Sequence of chain 1.C:
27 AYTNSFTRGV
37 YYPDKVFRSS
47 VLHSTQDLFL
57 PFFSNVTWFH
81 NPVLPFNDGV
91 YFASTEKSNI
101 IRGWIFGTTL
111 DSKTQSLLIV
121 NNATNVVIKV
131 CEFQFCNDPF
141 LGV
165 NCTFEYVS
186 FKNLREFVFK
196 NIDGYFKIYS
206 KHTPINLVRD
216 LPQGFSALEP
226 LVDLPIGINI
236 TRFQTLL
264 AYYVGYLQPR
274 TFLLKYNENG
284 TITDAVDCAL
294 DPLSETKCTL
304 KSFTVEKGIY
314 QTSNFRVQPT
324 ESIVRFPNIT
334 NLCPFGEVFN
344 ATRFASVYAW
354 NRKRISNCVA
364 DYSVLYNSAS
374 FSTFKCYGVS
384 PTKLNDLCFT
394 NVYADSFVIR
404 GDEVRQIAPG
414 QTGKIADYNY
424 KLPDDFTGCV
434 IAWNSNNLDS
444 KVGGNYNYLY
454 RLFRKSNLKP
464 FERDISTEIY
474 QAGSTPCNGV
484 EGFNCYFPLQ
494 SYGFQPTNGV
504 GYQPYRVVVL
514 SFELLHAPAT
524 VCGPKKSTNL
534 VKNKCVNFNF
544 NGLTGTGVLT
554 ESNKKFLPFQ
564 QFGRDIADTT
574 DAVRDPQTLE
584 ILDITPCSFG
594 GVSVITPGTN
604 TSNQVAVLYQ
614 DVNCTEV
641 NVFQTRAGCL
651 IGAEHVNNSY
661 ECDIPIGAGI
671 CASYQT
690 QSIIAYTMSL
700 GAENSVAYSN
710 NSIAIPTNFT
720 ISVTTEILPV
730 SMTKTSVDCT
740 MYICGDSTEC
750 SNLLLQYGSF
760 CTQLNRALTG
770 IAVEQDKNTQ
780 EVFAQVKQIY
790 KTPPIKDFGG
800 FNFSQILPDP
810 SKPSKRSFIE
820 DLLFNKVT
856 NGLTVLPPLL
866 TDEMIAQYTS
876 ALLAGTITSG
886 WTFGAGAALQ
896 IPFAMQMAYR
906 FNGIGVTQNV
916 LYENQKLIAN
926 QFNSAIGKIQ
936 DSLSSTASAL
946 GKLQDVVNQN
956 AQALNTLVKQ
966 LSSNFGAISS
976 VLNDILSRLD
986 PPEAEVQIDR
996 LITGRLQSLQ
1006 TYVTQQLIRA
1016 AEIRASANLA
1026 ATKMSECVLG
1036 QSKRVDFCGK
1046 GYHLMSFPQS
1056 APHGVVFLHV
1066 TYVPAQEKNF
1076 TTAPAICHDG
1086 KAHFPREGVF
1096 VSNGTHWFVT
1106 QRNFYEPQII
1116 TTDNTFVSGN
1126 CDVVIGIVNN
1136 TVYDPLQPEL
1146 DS

Sequence of chain 1.A:
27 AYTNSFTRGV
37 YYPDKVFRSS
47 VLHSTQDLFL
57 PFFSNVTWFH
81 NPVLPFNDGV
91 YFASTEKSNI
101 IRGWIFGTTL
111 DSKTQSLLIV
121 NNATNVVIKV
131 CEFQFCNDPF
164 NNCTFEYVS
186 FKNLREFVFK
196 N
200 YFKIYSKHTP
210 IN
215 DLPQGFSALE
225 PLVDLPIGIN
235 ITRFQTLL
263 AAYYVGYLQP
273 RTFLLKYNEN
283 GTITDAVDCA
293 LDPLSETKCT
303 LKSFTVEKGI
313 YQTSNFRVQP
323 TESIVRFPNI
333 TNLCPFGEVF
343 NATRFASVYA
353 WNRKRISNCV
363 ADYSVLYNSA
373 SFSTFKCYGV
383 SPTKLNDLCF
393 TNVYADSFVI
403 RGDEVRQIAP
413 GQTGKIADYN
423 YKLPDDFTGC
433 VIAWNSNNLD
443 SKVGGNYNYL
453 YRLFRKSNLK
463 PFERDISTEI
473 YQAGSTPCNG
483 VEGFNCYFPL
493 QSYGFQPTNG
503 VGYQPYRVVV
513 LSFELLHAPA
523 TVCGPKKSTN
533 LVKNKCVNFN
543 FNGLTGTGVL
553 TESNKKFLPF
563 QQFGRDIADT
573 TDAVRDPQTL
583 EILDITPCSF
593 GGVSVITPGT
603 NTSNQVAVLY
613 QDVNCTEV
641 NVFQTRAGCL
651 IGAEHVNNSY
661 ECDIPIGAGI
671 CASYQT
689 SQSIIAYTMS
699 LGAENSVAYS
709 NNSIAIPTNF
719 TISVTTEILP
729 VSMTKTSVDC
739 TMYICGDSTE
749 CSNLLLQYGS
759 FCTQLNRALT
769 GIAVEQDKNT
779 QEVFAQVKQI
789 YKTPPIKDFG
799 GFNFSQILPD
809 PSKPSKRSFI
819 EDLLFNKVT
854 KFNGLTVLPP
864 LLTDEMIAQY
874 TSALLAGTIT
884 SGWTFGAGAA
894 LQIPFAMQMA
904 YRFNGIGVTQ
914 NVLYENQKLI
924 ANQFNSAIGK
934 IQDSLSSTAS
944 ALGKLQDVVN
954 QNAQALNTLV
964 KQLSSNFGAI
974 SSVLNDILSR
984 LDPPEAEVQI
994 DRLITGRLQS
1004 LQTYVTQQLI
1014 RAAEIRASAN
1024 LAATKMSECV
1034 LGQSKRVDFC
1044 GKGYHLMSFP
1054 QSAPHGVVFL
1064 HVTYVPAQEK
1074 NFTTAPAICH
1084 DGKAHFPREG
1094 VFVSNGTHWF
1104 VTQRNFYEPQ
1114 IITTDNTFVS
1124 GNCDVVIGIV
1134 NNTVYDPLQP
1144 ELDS

Binding-site contacts:
Ligand atom C5 contacts residue ALA706 of chain 1.A at 3.6 Å (hydrophobic).
Ligand atom C3 contacts residue ASN1074 of chain 1.A at 3.8 Å.
Ligand atom C2 contacts residue ASN1074 of chain 1.A at 2.5 Å.
Ligand atom O6 contacts residue ASN1074 of chain 1.A at 4.5 Å.
Ligand atom C8 contacts residue GLU1072 of chain 1.A at 3.2 Å.
Ligand atom O7 contacts residue ASN1074 of chain 1.A at 4.5 Å.
Ligand atom C6 contacts residue ALA706 of chain 1.A at 3.6 Å (hydrophobic).
Ligand atom C4 contacts residue ASN1074 of chain 1.A at 4.2 Å.
Ligand atom C5 contacts residue ASN1074 of chain 1.A at 3.6 Å.
Ligand atom O6 contacts residue ALA706 of chain 1.A at 4.1 Å.
Ligand atom C1 contacts residue GLN895 of chain 1.C at 4.0 Å.
Ligand atom O5 contacts residue ASN1074 of chain 1.A at 2.3 Å (h-bond).
Ligand atom C1 contacts residue ASN1074 of chain 1.A at 1.4 Å.
Ligand atom O5 contacts residue ALA706 of chain 1.A at 4.2 Å.
Ligand atom C7 contacts residue ASN1074 of chain 1.A at 3.9 Å.
Ligand atom N2 contacts residue ASN1074 of chain 1.A at 2.9 Å (h-bond).
Ligand atom O5 contacts residue GLN895 of chain 1.C at 4.5 Å.

The protein below binds the small molecule below.
Small molecule (SMILES): CC(=O)N[C@@H]1[C@@H](O)[C@H](O)[C@@H](CO)O[C@H]1O